This small molecule binds to this protein.
Small molecule (SMILES): CC(=O)N[C@H]1[C@H](O[C@H]2[C@H](O)[C@@H](NC(C)=O)CO[C@@H]2CO)O[C@H](CO)[C@@H](O[C@@H]2O[C@H](CO[C@H]3O[C@H](CO)[C@@H](O)[C@H](O)[C@@H]3O)[C@@H](O)[C@H](O[C@H]3O[C@H](CO)[C@@H](O)[C@H](O)[C@@H]3O)[C@@H]2O)[C@@H]1O

Binding-site contacts:
Ligand atom C8 contacts residue NAG1 of chain 1.RB at 3.6 Å.
Ligand atom C3 contacts residue ASN355 of chain 1.R at 3.7 Å.
Ligand atom O2 contacts residue ASP111 of chain 1.R at 4.1 Å.
Ligand atom C6 contacts residue BMA3 of chain 1.RB at 4.5 Å.
Ligand atom C7 contacts residue NAG1 of chain 1.RB at 3.8 Å.
Ligand atom C5 contacts residue NAG1 of chain 1.TB at 4.1 Å.
Ligand atom O5 contacts residue NAG2 of chain 1.RB at 4.0 Å.
Ligand atom C7 contacts residue NAG1 of chain 1.TB at 4.3 Å.
Ligand atom O5 contacts residue ASN355 of chain 1.R at 2.4 Å (h-bond).
Ligand atom C1 contacts residue SER357 of chain 1.R at 3.6 Å.
Ligand atom O5 contacts residue ASP111 of chain 1.R at 4.5 Å.
Ligand atom C1 contacts residue ASN355 of chain 1.R at 1.4 Å.
Ligand atom C5 contacts residue SER357 of chain 1.R at 4.0 Å.
Ligand atom O7 contacts residue ASN355 of chain 1.R at 4.2 Å.
Ligand atom O6 contacts residue NAG2 of chain 1.RB at 4.0 Å.
Ligand atom C3 contacts residue NAG1 of chain 1.RB at 4.4 Å.
Ligand atom C4 contacts residue ASN355 of chain 1.R at 4.2 Å.
Ligand atom C7 contacts residue ASN355 of chain 1.R at 3.7 Å.
Ligand atom N2 contacts residue ASN355 of chain 1.R at 2.7 Å (h-bond).
Ligand atom N2 contacts residue NAG1 of chain 1.RB at 3.1 Å (h-bond).
Ligand atom C8 contacts residue NAG1 of chain 1.TB at 3.5 Å.
Ligand atom O7 contacts residue NAG1 of chain 1.RB at 3.5 Å (h-bond).
Ligand atom O4 contacts residue NAG2 of chain 1.RB at 4.4 Å.
Ligand atom C4 contacts residue NAG2 of chain 1.RB at 4.2 Å.
Ligand atom O3 contacts residue NAG2 of chain 1.RB at 3.9 Å.
Ligand atom O5 contacts residue SER357 of chain 1.R at 3.9 Å.
Ligand atom C6 contacts residue NAG2 of chain 1.RB at 3.5 Å.
Ligand atom C2 contacts residue NAG1 of chain 1.RB at 4.1 Å.
Ligand atom C2 contacts residue ASN355 of chain 1.R at 2.4 Å.
Ligand atom C6 contacts residue NAG1 of chain 1.TB at 3.7 Å.
Ligand atom C1 contacts residue NAG1 of chain 1.RB at 4.3 Å.
Ligand atom O3 contacts residue NAG1 of chain 1.RB at 4.4 Å.
Ligand atom C5 contacts residue ASN355 of chain 1.R at 3.7 Å.
Ligand atom C5 contacts residue NAG2 of chain 1.RB at 4.4 Å.

Sequence of chain 1.R:
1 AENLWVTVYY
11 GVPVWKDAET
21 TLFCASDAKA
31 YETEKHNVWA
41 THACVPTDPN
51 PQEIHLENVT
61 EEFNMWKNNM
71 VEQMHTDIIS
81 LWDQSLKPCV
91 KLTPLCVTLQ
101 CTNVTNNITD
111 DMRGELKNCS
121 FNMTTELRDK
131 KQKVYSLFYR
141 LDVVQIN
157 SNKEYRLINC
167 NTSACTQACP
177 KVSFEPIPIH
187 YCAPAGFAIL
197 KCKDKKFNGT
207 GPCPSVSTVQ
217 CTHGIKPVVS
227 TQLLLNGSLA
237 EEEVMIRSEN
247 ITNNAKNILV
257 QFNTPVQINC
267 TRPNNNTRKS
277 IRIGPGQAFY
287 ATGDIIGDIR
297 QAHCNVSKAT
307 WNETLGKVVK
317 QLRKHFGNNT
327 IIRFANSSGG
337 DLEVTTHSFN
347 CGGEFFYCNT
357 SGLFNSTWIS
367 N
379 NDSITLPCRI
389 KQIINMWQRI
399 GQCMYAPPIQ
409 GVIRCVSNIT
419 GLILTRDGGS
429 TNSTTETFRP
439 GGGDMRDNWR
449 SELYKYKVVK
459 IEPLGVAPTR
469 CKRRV